A protein and the small-molecule ligand that binds it are described below.
Small molecule (SMILES): C[C@H](CCC(=O)O)[C@H]1CC[C@H]2[C@@H]3[C@H](O)C[C@@H]4C[C@H](O)CC[C@]4(C)[C@H]3C[C@H](O)[C@]12C

Sequence of chain 1.N:
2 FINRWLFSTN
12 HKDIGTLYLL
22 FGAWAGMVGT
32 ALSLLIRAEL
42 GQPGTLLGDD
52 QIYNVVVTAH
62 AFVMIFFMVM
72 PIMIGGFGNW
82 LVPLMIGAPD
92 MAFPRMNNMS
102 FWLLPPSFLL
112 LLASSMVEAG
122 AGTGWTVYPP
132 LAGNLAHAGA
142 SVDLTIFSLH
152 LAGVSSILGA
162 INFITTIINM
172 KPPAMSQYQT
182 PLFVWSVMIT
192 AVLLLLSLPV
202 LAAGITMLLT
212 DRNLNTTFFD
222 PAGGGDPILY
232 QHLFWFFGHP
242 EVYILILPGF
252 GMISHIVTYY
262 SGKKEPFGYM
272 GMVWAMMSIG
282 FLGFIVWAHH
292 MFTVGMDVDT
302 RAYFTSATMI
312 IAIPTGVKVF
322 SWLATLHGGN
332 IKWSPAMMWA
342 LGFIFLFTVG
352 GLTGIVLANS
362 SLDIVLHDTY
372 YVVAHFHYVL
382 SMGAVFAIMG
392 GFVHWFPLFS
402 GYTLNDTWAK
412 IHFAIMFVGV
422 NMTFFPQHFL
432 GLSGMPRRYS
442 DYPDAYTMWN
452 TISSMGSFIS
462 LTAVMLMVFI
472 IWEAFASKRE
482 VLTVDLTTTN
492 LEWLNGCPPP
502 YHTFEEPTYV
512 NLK

Sequence of chain 1.O:
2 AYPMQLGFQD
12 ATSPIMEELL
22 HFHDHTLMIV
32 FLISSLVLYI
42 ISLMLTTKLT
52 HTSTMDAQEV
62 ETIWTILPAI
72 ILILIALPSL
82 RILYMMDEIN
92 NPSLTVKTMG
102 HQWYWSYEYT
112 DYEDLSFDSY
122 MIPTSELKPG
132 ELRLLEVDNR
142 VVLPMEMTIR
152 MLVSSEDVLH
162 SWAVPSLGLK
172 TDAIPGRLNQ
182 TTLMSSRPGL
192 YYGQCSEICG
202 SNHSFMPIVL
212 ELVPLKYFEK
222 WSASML

Binding-site contacts:
Ligand atom C22 contacts residue MET271 of chain 1.N at 3.8 Å (hydrophobic).
Ligand atom C5 contacts residue THR66 of chain 1.O at 3.8 Å.
Ligand atom C15 contacts residue MET271 of chain 1.N at 4.0 Å (hydrophobic).
Ligand atom C7 contacts residue GLU62 of chain 1.O at 3.6 Å.
Ligand atom O7 contacts residue GLU62 of chain 1.O at 2.7 Å (salt-bridge).
Ligand atom C3 contacts residue THR66 of chain 1.O at 4.1 Å.
Ligand atom C15 contacts residue TRP275 of chain 1.N at 3.9 Å (hydrophobic).
Ligand atom C18 contacts residue TRP275 of chain 1.N at 4.0 Å (hydrophobic).
Ligand atom C16 contacts residue GLY272 of chain 1.N at 4.4 Å.
Ligand atom O3 contacts residue THR63 of chain 1.O at 3.0 Å (h-bond).
Ligand atom C7 contacts residue TRP275 of chain 1.N at 4.1 Å (hydrophobic).
Ligand atom C8 contacts residue TRP275 of chain 1.N at 4.5 Å (hydrophobic).
Ligand atom C6 contacts residue TRP275 of chain 1.N at 3.8 Å (hydrophobic).
Ligand atom C4 contacts residue GLU62 of chain 1.O at 4.0 Å.
Ligand atom C23 contacts residue MET271 of chain 1.N at 4.3 Å (hydrophobic).
Ligand atom O3 contacts residue GLU62 of chain 1.O at 3.9 Å.
Ligand atom O26 contacts residue MET271 of chain 1.N at 3.8 Å.
Ligand atom C16 contacts residue MET271 of chain 1.N at 3.8 Å (hydrophobic).
Ligand atom O3 contacts residue GLN59 of chain 1.O at 4.5 Å.
Ligand atom C3 contacts residue GLU62 of chain 1.O at 4.5 Å.
Ligand atom C3 contacts residue THR63 of chain 1.O at 4.3 Å.
Ligand atom C24 contacts residue MET271 of chain 1.N at 3.8 Å (hydrophobic).
Ligand atom C4 contacts residue THR66 of chain 1.O at 4.0 Å.
Ligand atom C19 contacts residue TRP275 of chain 1.N at 4.0 Å (hydrophobic).
Ligand atom O25 contacts residue MET271 of chain 1.N at 3.4 Å.
Ligand atom C15 contacts residue GLY272 of chain 1.N at 3.9 Å.
Ligand atom C6 contacts residue THR66 of chain 1.O at 3.8 Å.
Ligand atom C6 contacts residue GLU62 of chain 1.O at 4.1 Å.